The protein below binds the small molecule below.
Small molecule (SMILES): OC[C@H]1O[C@@H](Oc2cccc3cccnc23)[C@H](O)[C@@H](O)[C@H]1O

Sequence of chain 1.B:
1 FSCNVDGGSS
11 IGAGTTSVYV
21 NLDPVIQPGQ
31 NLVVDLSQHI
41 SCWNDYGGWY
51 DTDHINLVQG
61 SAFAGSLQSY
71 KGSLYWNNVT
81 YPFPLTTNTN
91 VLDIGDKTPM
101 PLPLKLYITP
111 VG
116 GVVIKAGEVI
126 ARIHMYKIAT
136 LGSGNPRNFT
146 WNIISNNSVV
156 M

Binding-site contacts:
Ligand atom O4 contacts residue PHE1 of chain 1.B at 3.0 Å (h-bond).
Ligand atom C06 contacts residue ASP45 of chain 1.B at 3.5 Å.
Ligand atom C03 contacts residue ASP45 of chain 1.B at 3.7 Å.
Ligand atom C05 contacts residue ASP45 of chain 1.B at 3.6 Å.
Ligand atom O5 contacts residue PHE1 of chain 1.B at 3.1 Å (h-bond).
Ligand atom C06 contacts residue TYR46 of chain 1.B at 3.5 Å (hydrophobic).
Ligand atom O5 contacts residue ASP45 of chain 1.B at 3.7 Å.
Ligand atom C6 contacts residue ASN44 of chain 1.B at 3.3 Å.
Ligand atom O6 contacts residue ASN44 of chain 1.B at 3.5 Å.
Ligand atom C04 contacts residue ASP45 of chain 1.B at 3.4 Å.
Ligand atom C02 contacts residue ASP45 of chain 1.B at 3.7 Å.
Ligand atom O1 contacts residue PHE1 of chain 1.B at 3.7 Å.
Ligand atom C20 contacts residue SER2 of chain 1.B at 3.9 Å.
Ligand atom O3 contacts residue ALA134 of chain 1.B at 3.5 Å.
Ligand atom O2 contacts residue ASN140 of chain 1.B at 3.0 Å (h-bond).
Ligand atom O6 contacts residue ASP53 of chain 1.B at 2.6 Å (salt-bridge).
Ligand atom C5 contacts residue PHE1 of chain 1.B at 3.8 Å (hydrophobic).
Ligand atom O3 contacts residue LYS132 of chain 1.B at 2.9 Å (salt-bridge).
Ligand atom O3 contacts residue ASP51 of chain 1.B at 3.9 Å.
Ligand atom C6 contacts residue ASP51 of chain 1.B at 3.6 Å.
Ligand atom C6 contacts residue PHE1 of chain 1.B at 3.9 Å (hydrophobic).
Ligand atom C4 contacts residue ASP51 of chain 1.B at 3.6 Å.
Ligand atom C01 contacts residue ASP45 of chain 1.B at 3.6 Å.
Ligand atom C01 contacts residue TYR46 of chain 1.B at 3.5 Å (hydrophobic).
Ligand atom O3 contacts residue ASN140 of chain 1.B at 3.4 Å.
Ligand atom C4 contacts residue ASP53 of chain 1.B at 3.5 Å.
Ligand atom C6 contacts residue ASP45 of chain 1.B at 3.5 Å.
Ligand atom C1 contacts residue PHE1 of chain 1.B at 3.8 Å (hydrophobic).
Ligand atom O6 contacts residue PHE1 of chain 1.B at 2.9 Å (h-bond).
Ligand atom C3 contacts residue ASP51 of chain 1.B at 3.5 Å.
Ligand atom O4 contacts residue ALA134 of chain 1.B at 3.7 Å.
Ligand atom N19 contacts residue ASP45 of chain 1.B at 3.3 Å (salt-bridge).
Ligand atom C6 contacts residue ASP53 of chain 1.B at 3.5 Å.
Ligand atom C4 contacts residue ALA134 of chain 1.B at 3.7 Å (hydrophobic).
Ligand atom O6 contacts residue ASP45 of chain 1.B at 2.8 Å (salt-bridge).
Ligand atom C3 contacts residue LYS132 of chain 1.B at 3.8 Å.
Ligand atom C20 contacts residue ASP45 of chain 1.B at 3.6 Å.
Ligand atom O4 contacts residue LYS132 of chain 1.B at 3.0 Å (salt-bridge).
Ligand atom O4 contacts residue ASP53 of chain 1.B at 2.6 Å (salt-bridge).
Ligand atom O3 contacts residue GLY139 of chain 1.B at 3.7 Å.